Binding-site contacts:
Ligand atom C5 contacts residue ILE292 of chain 1.A at 4.2 Å (hydrophobic).
Ligand atom C3 contacts residue ASN271 of chain 1.A at 3.8 Å.
Ligand atom C5 contacts residue ASN271 of chain 1.A at 3.7 Å.
Ligand atom C4 contacts residue ASN271 of chain 1.A at 4.2 Å.
Ligand atom O6 contacts residue ILE292 of chain 1.A at 3.6 Å.
Ligand atom O5 contacts residue ILE292 of chain 1.A at 3.5 Å.
Ligand atom C8 contacts residue VAL410 of chain 1.A at 3.8 Å (hydrophobic).
Ligand atom N2 contacts residue ASN271 of chain 1.A at 3.0 Å (h-bond).
Ligand atom O5 contacts residue ASN271 of chain 1.A at 2.3 Å (h-bond).
Ligand atom C7 contacts residue VAL410 of chain 1.A at 4.5 Å (hydrophobic).
Ligand atom C2 contacts residue ASN271 of chain 1.A at 2.5 Å.
Ligand atom C1 contacts residue ILE292 of chain 1.A at 4.4 Å (hydrophobic).
Ligand atom C7 contacts residue ASN271 of chain 1.A at 3.4 Å.
Ligand atom C6 contacts residue ILE292 of chain 1.A at 3.9 Å (hydrophobic).
Ligand atom C1 contacts residue ASN271 of chain 1.A at 1.4 Å.
Ligand atom O7 contacts residue ASN271 of chain 1.A at 3.4 Å (h-bond).

Sequence of chain 1.A:
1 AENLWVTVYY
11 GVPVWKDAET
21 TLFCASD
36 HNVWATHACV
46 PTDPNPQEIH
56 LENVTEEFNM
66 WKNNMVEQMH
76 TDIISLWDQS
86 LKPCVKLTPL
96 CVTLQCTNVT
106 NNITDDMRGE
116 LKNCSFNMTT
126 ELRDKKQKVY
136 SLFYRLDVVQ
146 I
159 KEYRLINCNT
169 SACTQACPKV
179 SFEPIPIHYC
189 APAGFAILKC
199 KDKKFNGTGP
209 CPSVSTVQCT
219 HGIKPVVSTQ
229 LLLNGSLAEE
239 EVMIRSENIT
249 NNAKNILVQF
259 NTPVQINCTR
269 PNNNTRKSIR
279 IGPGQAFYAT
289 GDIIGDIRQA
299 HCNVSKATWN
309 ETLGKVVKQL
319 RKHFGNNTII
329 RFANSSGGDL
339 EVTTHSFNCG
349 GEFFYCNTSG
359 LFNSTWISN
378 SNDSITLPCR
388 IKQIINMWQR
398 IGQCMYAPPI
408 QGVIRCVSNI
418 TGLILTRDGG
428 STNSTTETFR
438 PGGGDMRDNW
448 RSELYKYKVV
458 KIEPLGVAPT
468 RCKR

A protein and the small-molecule ligand that binds it are described below.
Small molecule (SMILES): CC(=O)N[C@@H]1[C@@H](O)[C@H](O)[C@@H](CO)O[C@H]1O